Binding-site contacts:
Ligand atom O40 contacts residue LYS465 of chain 1.D at 3.2 Å (salt-bridge).
Ligand atom O26 contacts residue TYR405 of chain 1.D at 3.7 Å.
Ligand atom O49 contacts residue GLU464 of chain 1.D at 2.8 Å (salt-bridge).
Ligand atom O47 contacts residue TYR405 of chain 1.D at 2.8 Å (h-bond).
Ligand atom O49 contacts residue GLN571 of chain 1.D at 3.4 Å (h-bond).
Ligand atom C48 contacts residue GLU464 of chain 1.D at 3.6 Å.
Ligand atom O28 contacts residue ARG451 of chain 1.D at 3.3 Å (salt-bridge).
Ligand atom P44 contacts residue TYR405 of chain 1.D at 3.7 Å.
Ligand atom O43 contacts residue TYR405 of chain 1.D at 3.4 Å.
Ligand atom O46 contacts residue GLU464 of chain 1.D at 3.2 Å (salt-bridge).
Ligand atom O45 contacts residue ASP403 of chain 1.D at 2.9 Å (salt-bridge).
Ligand atom C42 contacts residue GLU464 of chain 1.D at 3.6 Å.
Ligand atom O21 contacts residue TYR448 of chain 1.D at 3.6 Å.
Ligand atom O41 contacts residue HIS304 of chain 1.D at 2.8 Å (h-bond).
Ligand atom O37 contacts residue HIS304 of chain 1.D at 3.5 Å (h-bond).
Ligand atom O29 contacts residue SER406 of chain 1.D at 3.0 Å (h-bond).
Ligand atom O41 contacts residue ILE567 of chain 1.D at 3.4 Å.
Ligand atom P44 contacts residue ASP403 of chain 1.D at 3.5 Å.
Ligand atom C17 contacts residue THR444 of chain 1.D at 3.7 Å.
Ligand atom C08 contacts residue LEU540 of chain 1.C at 3.5 Å (hydrophobic).
Ligand atom C07 contacts residue THR444 of chain 1.D at 3.5 Å.
Ligand atom P44 contacts residue VAL402 of chain 1.D at 3.0 Å.
Ligand atom O46 contacts residue LYS465 of chain 1.D at 3.1 Å (salt-bridge).
Ligand atom P38 contacts residue HIS304 of chain 1.D at 3.0 Å.
Ligand atom C53 contacts residue TYR405 of chain 1.D at 3.6 Å (hydrophobic).
Ligand atom O43 contacts residue VAL402 of chain 1.D at 3.4 Å (h-bond).
Ligand atom O47 contacts residue VAL402 of chain 1.D at 2.5 Å (h-bond).
Ligand atom O29 contacts residue TYR405 of chain 1.D at 3.2 Å (h-bond).
Ligand atom O28 contacts residue SER406 of chain 1.D at 3.5 Å (h-bond).
Ligand atom C51 contacts residue GLU464 of chain 1.D at 3.6 Å.
Ligand atom C24 contacts residue TYR405 of chain 1.D at 3.7 Å (hydrophobic).
Ligand atom O45 contacts residue VAL402 of chain 1.D at 3.0 Å (h-bond).
Ligand atom O39 contacts residue HIS304 of chain 1.D at 2.8 Å (h-bond).
Ligand atom O52 contacts residue GLU464 of chain 1.D at 3.3 Å.
Ligand atom O35 contacts residue ARG303 of chain 1.D at 3.1 Å (salt-bridge).
Ligand atom O21 contacts residue SER406 of chain 1.D at 3.6 Å.
Ligand atom C23 contacts residue SER406 of chain 1.D at 3.7 Å.
Ligand atom O40 contacts residue PCW1 of chain 1.M at 3.7 Å.
Ligand atom C16 contacts residue THR444 of chain 1.D at 3.2 Å.
Ligand atom O43 contacts residue ASP403 of chain 1.D at 3.3 Å (salt-bridge).

Sequence of chain 1.D:
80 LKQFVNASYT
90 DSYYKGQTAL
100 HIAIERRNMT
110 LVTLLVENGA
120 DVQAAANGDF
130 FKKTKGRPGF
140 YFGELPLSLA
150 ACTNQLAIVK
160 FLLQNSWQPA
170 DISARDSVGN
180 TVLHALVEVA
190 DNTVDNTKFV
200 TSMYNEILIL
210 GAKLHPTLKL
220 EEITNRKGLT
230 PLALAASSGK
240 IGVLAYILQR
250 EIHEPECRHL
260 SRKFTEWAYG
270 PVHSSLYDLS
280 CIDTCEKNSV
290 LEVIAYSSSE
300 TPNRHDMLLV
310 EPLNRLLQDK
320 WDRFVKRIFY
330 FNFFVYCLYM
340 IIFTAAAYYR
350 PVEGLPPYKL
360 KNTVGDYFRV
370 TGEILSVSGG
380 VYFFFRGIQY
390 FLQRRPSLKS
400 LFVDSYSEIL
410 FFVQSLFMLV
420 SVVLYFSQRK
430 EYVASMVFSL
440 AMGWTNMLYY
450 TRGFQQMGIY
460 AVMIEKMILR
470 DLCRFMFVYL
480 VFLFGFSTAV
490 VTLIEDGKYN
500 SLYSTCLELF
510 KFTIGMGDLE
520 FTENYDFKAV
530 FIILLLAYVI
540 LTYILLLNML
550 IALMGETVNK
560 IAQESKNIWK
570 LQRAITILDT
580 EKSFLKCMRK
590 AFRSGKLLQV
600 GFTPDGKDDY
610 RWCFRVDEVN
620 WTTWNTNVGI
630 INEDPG

Sequence of chain 1.C:
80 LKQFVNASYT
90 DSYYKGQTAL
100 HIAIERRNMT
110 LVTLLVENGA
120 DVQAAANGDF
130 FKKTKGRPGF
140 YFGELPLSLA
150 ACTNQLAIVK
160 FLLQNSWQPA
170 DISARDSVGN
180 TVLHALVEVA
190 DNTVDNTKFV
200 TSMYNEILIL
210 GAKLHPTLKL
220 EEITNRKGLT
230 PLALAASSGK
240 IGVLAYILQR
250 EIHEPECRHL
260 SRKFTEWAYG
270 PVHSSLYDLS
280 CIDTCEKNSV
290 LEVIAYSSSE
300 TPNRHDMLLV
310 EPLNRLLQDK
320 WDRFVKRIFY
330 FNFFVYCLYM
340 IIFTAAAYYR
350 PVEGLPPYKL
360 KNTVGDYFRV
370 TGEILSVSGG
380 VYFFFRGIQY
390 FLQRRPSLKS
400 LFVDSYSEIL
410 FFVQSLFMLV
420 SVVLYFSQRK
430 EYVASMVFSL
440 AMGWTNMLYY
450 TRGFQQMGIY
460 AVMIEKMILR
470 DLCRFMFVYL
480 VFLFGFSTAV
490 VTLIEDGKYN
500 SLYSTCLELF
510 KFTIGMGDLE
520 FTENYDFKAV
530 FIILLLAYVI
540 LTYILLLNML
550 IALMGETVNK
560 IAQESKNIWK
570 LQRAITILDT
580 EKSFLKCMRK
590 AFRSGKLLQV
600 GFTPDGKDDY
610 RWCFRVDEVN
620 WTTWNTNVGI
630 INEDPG

The protein below binds the small molecule below.
Small molecule (SMILES): CCCCCCCCC(Br)C(Br)CCCCCCCC(=O)O[C@@H](COC(=O)CCCCCCC[C@@H](Br)[C@@H](Br)CCCCCCCC)COP(=O)(O)O[C@@H]1[C@H](O)[C@H](O)[C@@H](OP(=O)(O)O)[C@H](OP(=O)(O)O)[C@H]1O